Binding-site contacts:
Ligand atom C2 contacts residue PRO105 of chain 2.A at 3.6 Å (hydrophobic).
Ligand atom C3 contacts residue HIS222 of chain 2.A at 3.9 Å.
Ligand atom C3 contacts residue HIS220 of chain 2.A at 4.0 Å.
Ligand atom C4 contacts residue TYR162 of chain 2.A at 4.1 Å (hydrophobic).
Ligand atom C6 contacts residue ILE198 of chain 2.A at 4.2 Å (hydrophobic).
Ligand atom O3 contacts residue FE1 of chain 2.B at 2.0 Å.
Ligand atom O3 contacts residue HIS222 of chain 2.A at 2.5 Å (h-bond).
Ligand atom C contacts residue ILE102 of chain 2.A at 3.8 Å (hydrophobic).
Ligand atom C4 contacts residue HIS220 of chain 2.A at 4.1 Å.
Ligand atom C5 contacts residue TYR106 of chain 2.A at 3.7 Å (hydrophobic).
Ligand atom C1 contacts residue ARG217 of chain 2.A at 3.7 Å.
Ligand atom O4 contacts residue HIS222 of chain 2.A at 4.1 Å.
Ligand atom C contacts residue ALA250 of chain 2.A at 4.0 Å (hydrophobic).
Ligand atom C5 contacts residue ARG217 of chain 2.A at 3.8 Å.
Ligand atom C contacts residue PRO105 of chain 2.A at 4.1 Å (hydrophobic).
Ligand atom C2 contacts residue ARG217 of chain 2.A at 3.7 Å.
Ligand atom C6 contacts residue VAL81 of chain 2.A at 4.0 Å (hydrophobic).
Ligand atom C3 contacts residue FE1 of chain 2.B at 2.8 Å.
Ligand atom C4 contacts residue TYR196 of chain 2.A at 3.9 Å (hydrophobic).
Ligand atom C3 contacts residue PRO105 of chain 2.A at 3.9 Å (hydrophobic).
Ligand atom C contacts residue ASP80 of chain 2.A at 3.5 Å.
Ligand atom C4 contacts residue TYR106 of chain 2.A at 3.7 Å (hydrophobic).
Ligand atom O4 contacts residue TYR196 of chain 2.A at 3.5 Å.
Ligand atom C2 contacts residue ILE102 of chain 2.A at 4.0 Å (hydrophobic).
Ligand atom O4 contacts residue TYR162 of chain 2.A at 2.9 Å (h-bond).
Ligand atom C contacts residue VAL81 of chain 2.A at 3.3 Å (hydrophobic).
Ligand atom C4 contacts residue ARG217 of chain 2.A at 3.8 Å.
Ligand atom O4 contacts residue TYR106 of chain 2.A at 3.6 Å.
Ligand atom C6 contacts residue PRO105 of chain 2.A at 3.9 Å (hydrophobic).
Ligand atom C4 contacts residue FE1 of chain 2.B at 2.9 Å.
Ligand atom C5 contacts residue TYR196 of chain 2.A at 3.5 Å (hydrophobic).
Ligand atom O3 contacts residue TYR162 of chain 2.A at 3.8 Å.
Ligand atom O4 contacts residue HIS220 of chain 2.A at 3.4 Å (h-bond).
Ligand atom C2 contacts residue GLY104 of chain 2.A at 3.6 Å.
Ligand atom O4 contacts residue FE1 of chain 2.B at 2.1 Å.
Ligand atom C6 contacts residue ARG217 of chain 2.A at 3.7 Å.
Ligand atom C1 contacts residue PRO105 of chain 2.A at 3.6 Å (hydrophobic).
Ligand atom C3 contacts residue ARG217 of chain 2.A at 3.4 Å.
Ligand atom O3 contacts residue ARG217 of chain 2.A at 3.2 Å (salt-bridge).
Ligand atom O3 contacts residue HIS220 of chain 2.A at 3.2 Å (h-bond).

The small molecule below binds the protein below.
Small molecule (SMILES): Cc1ccc(O)c(O)c1

Sequence of chain 2.A:
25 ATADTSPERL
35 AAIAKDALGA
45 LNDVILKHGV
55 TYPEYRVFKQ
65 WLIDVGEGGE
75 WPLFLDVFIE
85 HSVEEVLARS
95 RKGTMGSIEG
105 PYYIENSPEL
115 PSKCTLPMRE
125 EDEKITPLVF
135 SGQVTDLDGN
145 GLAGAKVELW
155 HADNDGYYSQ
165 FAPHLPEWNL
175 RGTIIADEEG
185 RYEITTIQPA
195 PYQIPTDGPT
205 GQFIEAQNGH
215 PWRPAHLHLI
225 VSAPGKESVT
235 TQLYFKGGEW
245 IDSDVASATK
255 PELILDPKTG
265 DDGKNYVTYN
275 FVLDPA